The protein below binds the small molecule below.
Small molecule (SMILES): COc1ccc2c(=O)c(-c3ccc(O)cc3)coc2c1

Sequence of chain 2.A:
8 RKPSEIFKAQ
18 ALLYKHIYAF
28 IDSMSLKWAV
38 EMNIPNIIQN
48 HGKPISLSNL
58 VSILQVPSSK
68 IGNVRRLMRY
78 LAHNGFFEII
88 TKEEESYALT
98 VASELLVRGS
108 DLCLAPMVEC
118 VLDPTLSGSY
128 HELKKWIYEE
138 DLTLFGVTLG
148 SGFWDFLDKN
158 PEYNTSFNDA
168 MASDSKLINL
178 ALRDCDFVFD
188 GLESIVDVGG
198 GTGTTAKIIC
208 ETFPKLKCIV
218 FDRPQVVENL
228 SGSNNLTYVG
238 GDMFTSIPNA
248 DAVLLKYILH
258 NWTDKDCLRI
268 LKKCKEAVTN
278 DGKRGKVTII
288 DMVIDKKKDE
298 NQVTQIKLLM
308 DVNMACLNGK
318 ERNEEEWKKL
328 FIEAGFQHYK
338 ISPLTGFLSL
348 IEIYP

Binding-site contacts:
Ligand atom C13 contacts residue PHE142 of chain 1.A at 4.0 Å (hydrophobic).
Ligand atom C13 contacts residue ASN310 of chain 1.A at 3.3 Å.
Ligand atom C1 contacts residue ASN258 of chain 1.A at 3.6 Å.
Ligand atom O17 contacts residue TYR127 of chain 1.A at 4.0 Å.
Ligand atom C15 contacts residue PHE142 of chain 1.A at 3.9 Å (hydrophobic).
Ligand atom O18 contacts residue TYR25 of chain 2.A at 3.0 Å (h-bond).
Ligand atom C16 contacts residue VAL118 of chain 1.A at 4.0 Å (hydrophobic).
Ligand atom C8 contacts residue CYS313 of chain 1.A at 4.0 Å (hydrophobic).
Ligand atom C12 contacts residue TYR127 of chain 1.A at 3.5 Å (hydrophobic).
Ligand atom C1 contacts residue HIS257 of chain 1.A at 3.4 Å.
Ligand atom C13 contacts residue TYR127 of chain 1.A at 3.3 Å (hydrophobic).
Ligand atom C16 contacts residue PHE142 of chain 1.A at 3.9 Å (hydrophobic).
Ligand atom C12 contacts residue ASN310 of chain 1.A at 3.3 Å.
Ligand atom C15 contacts residue VAL118 of chain 1.A at 3.5 Å (hydrophobic).
Ligand atom C11 contacts residue PHE142 of chain 1.A at 4.0 Å (hydrophobic).
Ligand atom O17 contacts residue VAL118 of chain 1.A at 2.7 Å (h-bond).
Ligand atom C14 contacts residue VAL118 of chain 1.A at 3.3 Å (hydrophobic).
Ligand atom O17 contacts residue LEU123 of chain 1.A at 3.3 Å.
Ligand atom O19 contacts residue ASN258 of chain 1.A at 3.6 Å.
Ligand atom C20 contacts residue SAH1 of chain 1.B at 3.5 Å.
Ligand atom C6 contacts residue PHE164 of chain 1.A at 3.8 Å (hydrophobic).
Ligand atom O19 contacts residue MET168 of chain 1.A at 3.9 Å.
Ligand atom C20 contacts residue MET168 of chain 1.A at 3.9 Å (hydrophobic).
Ligand atom C15 contacts residue LEU123 of chain 1.A at 3.5 Å (hydrophobic).
Ligand atom C14 contacts residue LEU123 of chain 1.A at 3.9 Å (hydrophobic).
Ligand atom C20 contacts residue ASN258 of chain 1.A at 3.1 Å.
Ligand atom C20 contacts residue TYR254 of chain 1.A at 3.0 Å (hydrophobic).
Ligand atom O19 contacts residue HIS257 of chain 1.A at 2.9 Å (h-bond).
Ligand atom C14 contacts residue PHE142 of chain 1.A at 3.9 Å (hydrophobic).
Ligand atom C20 contacts residue HIS257 of chain 1.A at 3.5 Å.
Ligand atom O10 contacts residue PHE164 of chain 1.A at 3.6 Å.
Ligand atom C7 contacts residue ASN310 of chain 1.A at 3.8 Å.
Ligand atom C6 contacts residue ASN258 of chain 1.A at 3.5 Å.
Ligand atom O18 contacts residue ASN310 of chain 1.A at 3.0 Å (h-bond).
Ligand atom C2 contacts residue HIS257 of chain 1.A at 3.4 Å.
Ligand atom C9 contacts residue CYS313 of chain 1.A at 4.0 Å (hydrophobic).
Ligand atom C12 contacts residue CYS313 of chain 1.A at 4.1 Å (hydrophobic).
Ligand atom O19 contacts residue TYR254 of chain 1.A at 3.7 Å.
Ligand atom C5 contacts residue PHE164 of chain 1.A at 3.9 Å (hydrophobic).
Ligand atom O17 contacts residue SER124 of chain 1.A at 3.1 Å (h-bond).

Sequence of chain 1.A:
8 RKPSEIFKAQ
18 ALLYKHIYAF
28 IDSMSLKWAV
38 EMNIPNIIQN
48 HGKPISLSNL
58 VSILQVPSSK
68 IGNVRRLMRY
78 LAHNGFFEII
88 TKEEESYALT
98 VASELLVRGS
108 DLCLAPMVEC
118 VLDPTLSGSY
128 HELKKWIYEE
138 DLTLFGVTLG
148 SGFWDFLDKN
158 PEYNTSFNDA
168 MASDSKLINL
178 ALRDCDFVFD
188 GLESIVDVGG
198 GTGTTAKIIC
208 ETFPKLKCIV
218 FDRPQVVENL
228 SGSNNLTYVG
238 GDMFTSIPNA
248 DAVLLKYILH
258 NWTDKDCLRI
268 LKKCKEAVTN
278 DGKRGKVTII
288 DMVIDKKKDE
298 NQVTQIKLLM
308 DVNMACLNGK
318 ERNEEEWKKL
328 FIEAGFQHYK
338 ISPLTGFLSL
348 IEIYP